Binding-site contacts:
Ligand atom C5 contacts residue FPS1 of chain 1.D at 3.6 Å.
Ligand atom C1 contacts residue TYR83 of chain 1.A at 3.8 Å (hydrophobic).
Ligand atom O2A contacts residue GLY218 of chain 1.B at 3.6 Å.
Ligand atom C4 contacts residue SER86 of chain 1.A at 4.0 Å.
Ligand atom O1A contacts residue FPS1 of chain 1.D at 3.1 Å (h-bond).
Ligand atom O3B contacts residue ARG218 of chain 1.A at 3.0 Å (salt-bridge).
Ligand atom C5 contacts residue TYR83 of chain 1.A at 3.6 Å (hydrophobic).
Ligand atom O1A contacts residue ASP41 of chain 1.A at 3.5 Å (salt-bridge).
Ligand atom PB contacts residue GLY218 of chain 1.B at 4.0 Å.
Ligand atom C4 contacts residue TYR83 of chain 1.A at 3.5 Å (hydrophobic).
Ligand atom C4 contacts residue ASN89 of chain 1.A at 3.7 Å.
Ligand atom O2B contacts residue GLY218 of chain 1.B at 2.8 Å (h-bond).
Ligand atom PB contacts residue ARG212 of chain 1.A at 3.7 Å.
Ligand atom C3 contacts residue TYR83 of chain 1.A at 3.8 Å (hydrophobic).
Ligand atom O1B contacts residue ARG218 of chain 1.A at 2.8 Å (salt-bridge).
Ligand atom C3 contacts residue FPS1 of chain 1.D at 3.9 Å.
Ligand atom O3A contacts residue ARG212 of chain 1.A at 3.1 Å (salt-bridge).
Ligand atom O3B contacts residue SER220 of chain 1.A at 2.7 Å (h-bond).
Ligand atom C5 contacts residue ILE39 of chain 1.A at 3.7 Å (hydrophobic).
Ligand atom O2B contacts residue ARG216 of chain 1.B at 3.7 Å.
Ligand atom PB contacts residue ARG218 of chain 1.A at 3.7 Å.
Ligand atom O2B contacts residue LEU217 of chain 1.B at 3.4 Å (h-bond).
Ligand atom PA contacts residue ARG212 of chain 1.A at 3.7 Å.
Ligand atom O1B contacts residue ARG212 of chain 1.A at 3.3 Å (salt-bridge).
Ligand atom C4 contacts residue FPS1 of chain 1.D at 4.0 Å.
Ligand atom C2 contacts residue SER86 of chain 1.A at 3.8 Å.
Ligand atom O2A contacts residue ASN89 of chain 1.A at 3.1 Å (h-bond).
Ligand atom PA contacts residue MG1 of chain 1.E at 3.6 Å.
Ligand atom O1 contacts residue ARG212 of chain 1.A at 3.5 Å (salt-bridge).
Ligand atom C2 contacts residue TYR83 of chain 1.A at 3.8 Å (hydrophobic).
Ligand atom O2A contacts residue ARG92 of chain 1.A at 3.8 Å.
Ligand atom C4 contacts residue PHE85 of chain 1.A at 3.5 Å (hydrophobic).
Ligand atom PB contacts residue SER220 of chain 1.A at 3.4 Å.
Ligand atom O3A contacts residue SER220 of chain 1.A at 3.0 Å (h-bond).
Ligand atom O1A contacts residue ARG92 of chain 1.A at 3.6 Å.
Ligand atom O1A contacts residue ARG212 of chain 1.A at 4.0 Å.
Ligand atom C5 contacts residue MET40 of chain 1.A at 4.0 Å (hydrophobic).
Ligand atom C2 contacts residue ASN89 of chain 1.A at 3.6 Å.
Ligand atom O1A contacts residue MG1 of chain 1.E at 2.2 Å.
Ligand atom C4 contacts residue ALA84 of chain 1.A at 3.4 Å (hydrophobic).

Sequence of chain 1.A:
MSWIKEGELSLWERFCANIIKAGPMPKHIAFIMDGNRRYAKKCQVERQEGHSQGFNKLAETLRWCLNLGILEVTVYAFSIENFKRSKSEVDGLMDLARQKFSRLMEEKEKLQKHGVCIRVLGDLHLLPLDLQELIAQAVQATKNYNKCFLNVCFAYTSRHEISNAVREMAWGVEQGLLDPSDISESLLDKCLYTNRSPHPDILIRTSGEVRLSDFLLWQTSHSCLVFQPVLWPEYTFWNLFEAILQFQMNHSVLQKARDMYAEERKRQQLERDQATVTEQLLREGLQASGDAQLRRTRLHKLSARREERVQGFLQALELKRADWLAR

This small molecule binds to this protein.
Small molecule (SMILES): C=C(C)CCO[P](=O)(O)OP(=O)(O)O

Sequence of chain 1.B:
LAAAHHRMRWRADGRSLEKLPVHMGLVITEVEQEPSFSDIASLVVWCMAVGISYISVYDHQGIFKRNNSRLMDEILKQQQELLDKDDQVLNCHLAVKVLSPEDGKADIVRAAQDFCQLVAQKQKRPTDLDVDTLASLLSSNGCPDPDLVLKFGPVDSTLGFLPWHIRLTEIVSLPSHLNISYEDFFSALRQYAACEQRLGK